Binding-site contacts:
Ligand atom C5 contacts residue GLN105 of chain 1.B at 3.6 Å.
Ligand atom N1 contacts residue ASP110 of chain 1.B at 3.6 Å.
Ligand atom C4 contacts residue ILE111 of chain 1.B at 3.5 Å (hydrophobic).
Ligand atom N1 contacts residue GLU106 of chain 1.B at 3.7 Å.
Ligand atom O2' contacts residue LYS92 of chain 1.B at 3.3 Å (salt-bridge).
Ligand atom N3 contacts residue ILE111 of chain 1.B at 3.6 Å.
Ligand atom P contacts residue TYR104 of chain 1.B at 1.6 Å.
Ligand atom N7 contacts residue GLN105 of chain 1.B at 2.9 Å (h-bond).
Ligand atom C6 contacts residue GLU106 of chain 1.B at 3.7 Å.
Ligand atom N3 contacts residue LEU96 of chain 1.B at 3.4 Å.
Ligand atom OP1 contacts residue ARG70 of chain 1.B at 2.7 Å (salt-bridge).
Ligand atom OP1 contacts residue ASN98 of chain 1.B at 3.2 Å (h-bond).
Ligand atom N3 contacts residue HIS114 of chain 1.B at 3.4 Å.
Ligand atom N1 contacts residue ILE111 of chain 1.B at 3.6 Å.
Ligand atom OP1 contacts residue LYS92 of chain 1.B at 3.3 Å.
Ligand atom C5 contacts residue ILE111 of chain 1.B at 3.6 Å (hydrophobic).
Ligand atom C2 contacts residue ASP110 of chain 1.B at 3.5 Å.
Ligand atom C2 contacts residue ILE111 of chain 1.B at 3.6 Å (hydrophobic).
Ligand atom O5' contacts residue LYS92 of chain 1.B at 3.7 Å.
Ligand atom C4' contacts residue LYS92 of chain 1.B at 3.4 Å.
Ligand atom O4' contacts residue HIS114 of chain 1.B at 3.6 Å (h-bond).
Ligand atom O3' contacts residue HIS119 of chain 1.B at 2.8 Å (h-bond).
Ligand atom O5' contacts residue TYR104 of chain 1.B at 2.4 Å (h-bond).
Ligand atom C5' contacts residue TYR104 of chain 1.B at 2.8 Å (hydrophobic).
Ligand atom C5' contacts residue ARG70 of chain 1.B at 3.6 Å.
Ligand atom N6 contacts residue GLU106 of chain 1.B at 2.9 Å (salt-bridge).
Ligand atom N1 contacts residue ASN108 of chain 1.B at 3.0 Å (h-bond).
Ligand atom C5' contacts residue GLY95 of chain 1.B at 3.7 Å.
Ligand atom OP2 contacts residue LYS92 of chain 1.B at 3.5 Å.
Ligand atom C3' contacts residue HIS119 of chain 1.B at 3.5 Å.
Ligand atom OP1 contacts residue TYR104 of chain 1.B at 2.2 Å (h-bond).
Ligand atom C1' contacts residue HIS114 of chain 1.B at 3.6 Å.
Ligand atom C4' contacts residue HIS119 of chain 1.B at 3.4 Å.
Ligand atom O3' contacts residue LYS92 of chain 1.B at 3.5 Å.
Ligand atom O2' contacts residue LEU96 of chain 1.B at 3.4 Å.
Ligand atom OP2 contacts residue TYR104 of chain 1.B at 2.8 Å (h-bond).
Ligand atom C8 contacts residue GLN105 of chain 1.B at 3.2 Å.
Ligand atom O4' contacts residue LEU96 of chain 1.B at 3.6 Å.
Ligand atom C6 contacts residue ILE111 of chain 1.B at 3.6 Å (hydrophobic).
Ligand atom O3' contacts residue HIS114 of chain 1.B at 3.2 Å.

This small molecule binds to this protein.
Small molecule (SMILES): Nc1ncnc2c1ncn2[C@@H]1O[C@H](CO[P](=O)(O)O[C@H]2[C@@H](O)[C@H](n3cnc4c(N)ncnc43)O[C@@H]2CO[P](=O)(O)O[C@H]2[C@@H](O)[C@H](n3cnc4c(N)ncnc43)O[C@@H]2COP(=O)=O)[C@@H](O)[C@H]1O

Sequence of chain 1.B:
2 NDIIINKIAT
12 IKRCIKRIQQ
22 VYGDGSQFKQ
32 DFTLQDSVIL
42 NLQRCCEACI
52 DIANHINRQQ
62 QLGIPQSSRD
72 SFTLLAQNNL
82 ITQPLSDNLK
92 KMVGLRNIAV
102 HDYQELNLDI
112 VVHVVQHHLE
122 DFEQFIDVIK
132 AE